This protein binds this small molecule.
Small molecule (SMILES): O=c1ccn([C@@H]2O[C@H](CO)[C@@H](O)[C@H]2O)c(=O)[nH]1

Sequence of chain 1.A:
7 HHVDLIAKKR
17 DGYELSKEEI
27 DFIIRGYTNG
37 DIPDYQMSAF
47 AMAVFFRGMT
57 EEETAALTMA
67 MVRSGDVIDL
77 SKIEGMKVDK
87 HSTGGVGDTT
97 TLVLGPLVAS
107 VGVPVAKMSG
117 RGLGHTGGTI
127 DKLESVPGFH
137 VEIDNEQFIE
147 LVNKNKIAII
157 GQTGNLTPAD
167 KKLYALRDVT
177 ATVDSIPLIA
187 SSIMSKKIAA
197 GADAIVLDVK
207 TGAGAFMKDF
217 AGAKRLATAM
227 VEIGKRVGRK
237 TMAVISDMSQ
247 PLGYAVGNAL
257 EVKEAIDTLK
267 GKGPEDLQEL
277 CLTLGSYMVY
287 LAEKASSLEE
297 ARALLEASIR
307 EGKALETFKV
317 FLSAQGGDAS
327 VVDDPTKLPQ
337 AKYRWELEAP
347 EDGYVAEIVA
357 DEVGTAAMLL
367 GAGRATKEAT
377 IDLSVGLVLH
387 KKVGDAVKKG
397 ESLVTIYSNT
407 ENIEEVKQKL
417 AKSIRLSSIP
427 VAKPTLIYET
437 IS

Binding-site contacts:
Ligand atom C4' contacts residue THR89 of chain 1.A at 4.3 Å.
Ligand atom C4 contacts residue ILE185 of chain 1.A at 4.2 Å (hydrophobic).
Ligand atom C6 contacts residue ILE189 of chain 1.A at 4.5 Å (hydrophobic).
Ligand atom O2 contacts residue LYS192 of chain 1.A at 2.6 Å (salt-bridge).
Ligand atom O4 contacts residue ARG173 of chain 1.A at 2.9 Å (salt-bridge).
Ligand atom O2 contacts residue ILE189 of chain 1.A at 3.9 Å.
Ligand atom O2 contacts residue SER188 of chain 1.A at 3.4 Å (h-bond).
Ligand atom C2 contacts residue ILE189 of chain 1.A at 3.8 Å (hydrophobic).
Ligand atom N3 contacts residue TYR170 of chain 1.A at 4.0 Å.
Ligand atom C6 contacts residue PHE212 of chain 1.A at 3.9 Å (hydrophobic).
Ligand atom C1' contacts residue ILE189 of chain 1.A at 4.2 Å (hydrophobic).
Ligand atom O5' contacts residue PHE212 of chain 1.A at 3.6 Å.
Ligand atom C5' contacts residue THR89 of chain 1.A at 4.0 Å.
Ligand atom O4 contacts residue TYR170 of chain 1.A at 3.5 Å.
Ligand atom C4 contacts residue TYR170 of chain 1.A at 3.8 Å (hydrophobic).
Ligand atom O2' contacts residue HIS87 of chain 1.A at 3.7 Å.
Ligand atom N1 contacts residue ILE189 of chain 1.A at 3.9 Å.
Ligand atom C2 contacts residue SER188 of chain 1.A at 3.5 Å.
Ligand atom C5 contacts residue ILE185 of chain 1.A at 4.1 Å (hydrophobic).
Ligand atom C1' contacts residue HIS87 of chain 1.A at 4.1 Å.
Ligand atom O4 contacts residue SER188 of chain 1.A at 3.6 Å (h-bond).
Ligand atom C5 contacts residue PHE212 of chain 1.A at 3.7 Å (hydrophobic).
Ligand atom O4 contacts residue ILE185 of chain 1.A at 3.7 Å.
Ligand atom N3 contacts residue SER188 of chain 1.A at 2.7 Å (h-bond).
Ligand atom O4' contacts residue THR89 of chain 1.A at 4.1 Å.
Ligand atom C4 contacts residue SER188 of chain 1.A at 3.6 Å.
Ligand atom O4 contacts residue LEU184 of chain 1.A at 4.2 Å.
Ligand atom O5' contacts residue THR89 of chain 1.A at 3.2 Å (h-bond).
Ligand atom O4' contacts residue HIS87 of chain 1.A at 4.2 Å.
Ligand atom N3 contacts residue ILE189 of chain 1.A at 4.2 Å.
Ligand atom C4 contacts residue ARG173 of chain 1.A at 4.0 Å.
Ligand atom C5 contacts residue TYR170 of chain 1.A at 4.0 Å (hydrophobic).
Ligand atom N3 contacts residue LYS192 of chain 1.A at 3.9 Å.
Ligand atom C2 contacts residue LYS192 of chain 1.A at 3.6 Å.
Ligand atom C5' contacts residue PHE212 of chain 1.A at 4.3 Å (hydrophobic).